Binding-site contacts:
Ligand atom C1 contacts residue TYR25 of chain 1.C at 3.7 Å (hydrophobic).
Ligand atom O5 contacts residue ASN58 of chain 1.C at 2.4 Å (h-bond).
Ligand atom O5 contacts residue TYR25 of chain 1.C at 3.7 Å.
Ligand atom C6 contacts residue TYR25 of chain 1.C at 3.7 Å (hydrophobic).
Ligand atom C5 contacts residue TYR25 of chain 1.C at 3.7 Å (hydrophobic).
Ligand atom O4 contacts residue TYR25 of chain 1.C at 4.5 Å.
Ligand atom C2 contacts residue ASN58 of chain 1.C at 2.5 Å.
Ligand atom C3 contacts residue TYR25 of chain 1.C at 4.5 Å (hydrophobic).
Ligand atom C8 contacts residue ASN58 of chain 1.C at 4.3 Å.
Ligand atom O6 contacts residue TYR25 of chain 1.C at 4.3 Å.
Ligand atom C3 contacts residue ASN58 of chain 1.C at 3.8 Å.
Ligand atom C5 contacts residue ASN58 of chain 1.C at 3.7 Å.
Ligand atom C4 contacts residue ASN58 of chain 1.C at 4.2 Å.
Ligand atom C1 contacts residue ASN58 of chain 1.C at 1.4 Å.
Ligand atom N2 contacts residue ASN58 of chain 1.C at 2.9 Å (h-bond).
Ligand atom C7 contacts residue ASN58 of chain 1.C at 3.3 Å.
Ligand atom O7 contacts residue ASN58 of chain 1.C at 3.2 Å (h-bond).

Sequence of chain 1.C:
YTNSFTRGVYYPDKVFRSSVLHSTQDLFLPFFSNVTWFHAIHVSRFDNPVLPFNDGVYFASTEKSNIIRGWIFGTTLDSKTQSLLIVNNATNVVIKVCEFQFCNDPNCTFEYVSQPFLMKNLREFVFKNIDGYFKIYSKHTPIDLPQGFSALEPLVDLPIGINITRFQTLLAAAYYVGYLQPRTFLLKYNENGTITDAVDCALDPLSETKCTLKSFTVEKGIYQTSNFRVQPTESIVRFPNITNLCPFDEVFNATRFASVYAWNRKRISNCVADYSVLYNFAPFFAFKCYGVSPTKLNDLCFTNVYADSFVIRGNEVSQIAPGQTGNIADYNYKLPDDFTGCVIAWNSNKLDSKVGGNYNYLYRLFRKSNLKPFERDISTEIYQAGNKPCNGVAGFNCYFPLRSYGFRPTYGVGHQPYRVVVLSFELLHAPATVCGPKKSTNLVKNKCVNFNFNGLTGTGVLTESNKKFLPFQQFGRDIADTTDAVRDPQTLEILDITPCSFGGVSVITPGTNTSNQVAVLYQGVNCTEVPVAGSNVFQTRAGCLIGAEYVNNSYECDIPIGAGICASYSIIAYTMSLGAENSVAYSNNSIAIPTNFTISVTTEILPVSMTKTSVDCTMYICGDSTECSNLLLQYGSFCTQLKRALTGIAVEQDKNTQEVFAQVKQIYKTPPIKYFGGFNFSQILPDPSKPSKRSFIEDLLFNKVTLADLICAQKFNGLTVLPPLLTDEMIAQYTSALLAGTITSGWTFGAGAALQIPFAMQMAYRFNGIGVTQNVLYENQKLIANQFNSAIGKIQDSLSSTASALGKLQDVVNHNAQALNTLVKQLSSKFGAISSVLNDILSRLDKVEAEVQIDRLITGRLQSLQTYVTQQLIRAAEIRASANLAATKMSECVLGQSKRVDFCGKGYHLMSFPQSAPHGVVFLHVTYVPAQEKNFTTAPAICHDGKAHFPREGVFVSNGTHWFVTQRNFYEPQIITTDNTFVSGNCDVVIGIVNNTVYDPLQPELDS

A small-molecule ligand and the protein it binds are described below.
Small molecule (SMILES): CC(=O)N[C@@H]1[C@@H](O)[C@H](O)[C@@H](CO)O[C@H]1O